Binding-site contacts:
Ligand atom C11 contacts residue HIS58 of chain 2.B at 3.5 Å.
Ligand atom C9 contacts residue LYS192 of chain 2.A at 3.4 Å.
Ligand atom O1 contacts residue LYS192 of chain 2.A at 3.7 Å.
Ligand atom C8 contacts residue GLU191 of chain 2.A at 3.8 Å.
Ligand atom C4 contacts residue ARG61 of chain 2.A at 3.4 Å.
Ligand atom O2 contacts residue LYS192 of chain 2.A at 2.9 Å (salt-bridge).
Ligand atom C1 contacts residue LYS192 of chain 2.A at 3.8 Å.
Ligand atom CL1 contacts residue ARG61 of chain 2.A at 3.6 Å.
Ligand atom C16 contacts residue HIS58 of chain 2.B at 3.5 Å.
Ligand atom C2 contacts residue PRO189 of chain 2.A at 3.6 Å (hydrophobic).
Ligand atom C13 contacts residue PHE54 of chain 2.B at 3.6 Å (hydrophobic).
Ligand atom C22 contacts residue SER193 of chain 2.A at 3.7 Å.
Ligand atom C22 contacts residue TYR186 of chain 2.B at 3.7 Å (hydrophobic).
Ligand atom O1 contacts residue GLU191 of chain 2.A at 3.2 Å (salt-bridge).
Ligand atom C8 contacts residue ARG61 of chain 2.A at 3.5 Å.
Ligand atom N2 contacts residue GLU191 of chain 2.A at 2.8 Å (salt-bridge).
Ligand atom N2 contacts residue ARG61 of chain 2.A at 3.6 Å (salt-bridge).
Ligand atom C7 contacts residue THR39 of chain 2.B at 3.5 Å.
Ligand atom C1 contacts residue ARG61 of chain 2.A at 3.7 Å.
Ligand atom C7 contacts residue VAL41 of chain 2.B at 3.8 Å (hydrophobic).
Ligand atom C1 contacts residue GLU191 of chain 2.A at 3.6 Å.
Ligand atom C10 contacts residue THR39 of chain 2.B at 3.8 Å.
Ligand atom C5 contacts residue ARG61 of chain 2.A at 3.5 Å.
Ligand atom C8 contacts residue LYS192 of chain 2.A at 3.3 Å.
Ligand atom CL1 contacts residue TRP68 of chain 2.A at 3.7 Å.
Ligand atom C1 contacts residue PRO189 of chain 2.A at 3.7 Å (hydrophobic).
Ligand atom C5 contacts residue VAL41 of chain 2.B at 3.6 Å (hydrophobic).
Ligand atom CL1 contacts residue LEU64 of chain 2.A at 3.6 Å.
Ligand atom C4 contacts residue TRP68 of chain 2.A at 3.7 Å (hydrophobic).
Ligand atom C7 contacts residue ARG61 of chain 2.A at 3.4 Å.
Ligand atom C6 contacts residue ARG61 of chain 2.A at 3.5 Å.
Ligand atom C20 contacts residue TYR186 of chain 2.B at 3.6 Å (hydrophobic).
Ligand atom C14 contacts residue PRO189 of chain 2.B at 3.5 Å (hydrophobic).
Ligand atom C15 contacts residue HIS58 of chain 2.B at 3.7 Å.
Ligand atom N2 contacts residue LYS192 of chain 2.A at 3.5 Å.
Ligand atom N1 contacts residue THR39 of chain 2.B at 3.2 Å (h-bond).
Ligand atom C3 contacts residue TRP68 of chain 2.A at 3.5 Å (hydrophobic).
Ligand atom C6 contacts residue VAL41 of chain 2.B at 3.7 Å (hydrophobic).
Ligand atom C3 contacts residue PRO230 of chain 2.A at 3.8 Å (hydrophobic).
Ligand atom C2 contacts residue TRP190 of chain 2.A at 3.8 Å (hydrophobic).

Sequence of chain 2.B:
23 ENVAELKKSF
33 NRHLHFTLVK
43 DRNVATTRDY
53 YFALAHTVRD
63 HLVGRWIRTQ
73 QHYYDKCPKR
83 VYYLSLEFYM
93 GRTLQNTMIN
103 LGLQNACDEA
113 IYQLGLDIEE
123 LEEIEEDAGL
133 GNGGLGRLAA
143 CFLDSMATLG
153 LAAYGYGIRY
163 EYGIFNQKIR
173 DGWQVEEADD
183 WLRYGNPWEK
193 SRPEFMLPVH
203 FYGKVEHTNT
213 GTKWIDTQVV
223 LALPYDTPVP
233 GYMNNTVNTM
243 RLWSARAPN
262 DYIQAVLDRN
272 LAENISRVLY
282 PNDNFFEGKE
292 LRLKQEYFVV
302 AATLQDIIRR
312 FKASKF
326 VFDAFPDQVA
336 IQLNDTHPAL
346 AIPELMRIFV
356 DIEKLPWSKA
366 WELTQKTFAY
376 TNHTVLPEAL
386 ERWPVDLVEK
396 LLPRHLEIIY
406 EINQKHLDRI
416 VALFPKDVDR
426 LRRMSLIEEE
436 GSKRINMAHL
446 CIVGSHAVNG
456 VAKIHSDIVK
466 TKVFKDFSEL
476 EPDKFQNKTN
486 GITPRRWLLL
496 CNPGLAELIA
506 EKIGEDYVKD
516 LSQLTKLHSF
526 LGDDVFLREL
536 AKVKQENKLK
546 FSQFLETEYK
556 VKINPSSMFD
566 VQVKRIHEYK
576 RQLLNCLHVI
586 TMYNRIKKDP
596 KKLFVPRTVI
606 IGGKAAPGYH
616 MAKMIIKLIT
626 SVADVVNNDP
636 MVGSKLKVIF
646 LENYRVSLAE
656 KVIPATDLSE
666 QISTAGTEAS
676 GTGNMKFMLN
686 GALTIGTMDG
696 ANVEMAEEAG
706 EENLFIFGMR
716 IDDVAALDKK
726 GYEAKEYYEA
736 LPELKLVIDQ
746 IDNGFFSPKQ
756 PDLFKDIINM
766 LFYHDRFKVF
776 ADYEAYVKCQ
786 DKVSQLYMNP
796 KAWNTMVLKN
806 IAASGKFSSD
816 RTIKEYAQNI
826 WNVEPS

A small-molecule ligand and the protein it binds are described below.
Small molecule (SMILES): O=C(N[C@@H](Cc1ccccc1)C(=O)N1CC(C(=O)O)C1)c1cc2cc(Cl)ccc2[nH]1

Sequence of chain 2.A:
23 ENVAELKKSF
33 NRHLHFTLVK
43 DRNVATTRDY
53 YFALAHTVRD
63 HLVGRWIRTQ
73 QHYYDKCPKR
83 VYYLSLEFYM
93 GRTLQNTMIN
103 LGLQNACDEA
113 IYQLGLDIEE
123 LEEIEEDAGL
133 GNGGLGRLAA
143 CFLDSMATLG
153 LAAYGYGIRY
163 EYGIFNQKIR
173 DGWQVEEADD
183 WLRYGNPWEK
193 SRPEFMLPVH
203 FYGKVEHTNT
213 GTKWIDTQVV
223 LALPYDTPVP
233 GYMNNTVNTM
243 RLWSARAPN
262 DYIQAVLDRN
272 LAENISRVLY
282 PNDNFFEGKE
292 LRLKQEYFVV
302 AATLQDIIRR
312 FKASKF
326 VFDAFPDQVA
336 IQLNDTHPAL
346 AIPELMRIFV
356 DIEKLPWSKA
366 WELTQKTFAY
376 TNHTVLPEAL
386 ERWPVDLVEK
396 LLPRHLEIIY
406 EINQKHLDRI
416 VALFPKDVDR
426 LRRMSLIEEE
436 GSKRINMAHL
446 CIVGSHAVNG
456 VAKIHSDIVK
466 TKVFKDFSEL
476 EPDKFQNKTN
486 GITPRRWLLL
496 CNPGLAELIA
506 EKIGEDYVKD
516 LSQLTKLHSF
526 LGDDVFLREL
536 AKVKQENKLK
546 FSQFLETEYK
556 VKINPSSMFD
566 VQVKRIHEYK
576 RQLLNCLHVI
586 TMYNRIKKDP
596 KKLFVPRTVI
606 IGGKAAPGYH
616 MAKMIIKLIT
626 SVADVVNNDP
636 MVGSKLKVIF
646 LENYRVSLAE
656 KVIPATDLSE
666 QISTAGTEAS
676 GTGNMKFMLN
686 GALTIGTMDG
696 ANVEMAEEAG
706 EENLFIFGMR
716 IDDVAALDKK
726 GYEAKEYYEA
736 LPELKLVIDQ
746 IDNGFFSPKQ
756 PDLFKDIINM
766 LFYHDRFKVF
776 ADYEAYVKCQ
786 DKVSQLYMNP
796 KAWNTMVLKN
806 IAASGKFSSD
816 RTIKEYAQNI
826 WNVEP